A small-molecule ligand and the protein it binds are described below.
Small molecule (SMILES): CC(=O)N[C@H]1CO[C@H](CO)[C@@H](O[C@@H]2O[C@H](CO)[C@H](O)[C@H](O)[C@H]2O)[C@@H]1O

Binding-site contacts:
Ligand atom O4 contacts residue GLY213 of chain 4.A at 3.6 Å.
Ligand atom C5 contacts residue ASP215 of chain 4.A at 3.9 Å.
Ligand atom C2 contacts residue LEU214 of chain 4.A at 4.2 Å (hydrophobic).
Ligand atom O7 contacts residue ASP215 of chain 4.A at 4.2 Å.
Ligand atom C4 contacts residue ALA87 of chain 4.A at 4.5 Å (hydrophobic).
Ligand atom C6 contacts residue ILE216 of chain 4.A at 3.4 Å (hydrophobic).
Ligand atom O4 contacts residue LEU214 of chain 4.A at 2.9 Å (h-bond).
Ligand atom C7 contacts residue ASP215 of chain 4.A at 4.5 Å.
Ligand atom C4 contacts residue LEU214 of chain 4.A at 4.2 Å (hydrophobic).
Ligand atom C6 contacts residue ASP215 of chain 4.A at 3.1 Å.
Ligand atom O6 contacts residue PHE128 of chain 4.A at 4.5 Å.
Ligand atom O4 contacts residue ALA105 of chain 4.A at 3.6 Å.
Ligand atom O6 contacts residue ASP215 of chain 4.A at 3.0 Å (salt-bridge).
Ligand atom C3 contacts residue ASN130 of chain 4.A at 3.9 Å.
Ligand atom C3 contacts residue ASP88 of chain 4.A at 3.9 Å.
Ligand atom O3 contacts residue ASN130 of chain 4.A at 3.5 Å (h-bond).
Ligand atom O3 contacts residue ASP88 of chain 4.A at 3.0 Å (salt-bridge).
Ligand atom O3 contacts residue ASP215 of chain 4.A at 2.9 Å (salt-bridge).
Ligand atom C1 contacts residue LEU214 of chain 4.A at 4.2 Å (hydrophobic).
Ligand atom C1 contacts residue ASP215 of chain 4.A at 4.4 Å.
Ligand atom O4 contacts residue ASP215 of chain 4.A at 3.9 Å.
Ligand atom C6 contacts residue PHE128 of chain 4.A at 4.4 Å (hydrophobic).
Ligand atom C5 contacts residue PHE128 of chain 4.A at 3.9 Å (hydrophobic).
Ligand atom O3 contacts residue ALA105 of chain 4.A at 3.8 Å.
Ligand atom C3 contacts residue PHE128 of chain 4.A at 3.8 Å (hydrophobic).
Ligand atom C4 contacts residue ASP88 of chain 4.A at 3.4 Å.
Ligand atom C8 contacts residue ASP215 of chain 4.A at 3.9 Å.
Ligand atom O5 contacts residue ASP215 of chain 4.A at 3.2 Å (salt-bridge).
Ligand atom O5 contacts residue LEU214 of chain 4.A at 3.6 Å.
Ligand atom C3 contacts residue ASP215 of chain 4.A at 4.0 Å.
Ligand atom C5 contacts residue LEU214 of chain 4.A at 4.4 Å (hydrophobic).
Ligand atom O3 contacts residue PHE128 of chain 4.A at 4.1 Å.
Ligand atom O4 contacts residue LEU214 of chain 4.A at 3.5 Å.
Ligand atom C3 contacts residue GLY106 of chain 4.A at 4.4 Å.
Ligand atom O3 contacts residue LEU214 of chain 4.A at 4.5 Å.
Ligand atom C6 contacts residue LEU214 of chain 4.A at 4.0 Å (hydrophobic).
Ligand atom C4 contacts residue PHE128 of chain 4.A at 4.0 Å (hydrophobic).
Ligand atom O3 contacts residue GLY106 of chain 4.A at 3.0 Å (h-bond).
Ligand atom O6 contacts residue ILE216 of chain 4.A at 3.2 Å.
Ligand atom O4 contacts residue ASP88 of chain 4.A at 2.6 Å (salt-bridge).

Sequence of chain 4.A:
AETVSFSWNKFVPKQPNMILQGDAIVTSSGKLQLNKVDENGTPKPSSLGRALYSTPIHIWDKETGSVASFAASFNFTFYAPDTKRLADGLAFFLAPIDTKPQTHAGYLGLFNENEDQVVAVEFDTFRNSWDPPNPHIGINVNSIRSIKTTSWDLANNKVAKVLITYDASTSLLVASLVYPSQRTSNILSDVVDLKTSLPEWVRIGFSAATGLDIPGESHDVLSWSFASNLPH